Binding-site contacts:
Ligand atom C3 contacts residue ASN27 of chain 1.C at 3.8 Å.
Ligand atom C8 contacts residue ASN27 of chain 1.C at 3.0 Å.
Ligand atom O6 contacts residue ASN27 of chain 1.C at 4.1 Å.
Ligand atom O5 contacts residue ASN27 of chain 1.C at 2.5 Å (h-bond).
Ligand atom C7 contacts residue ASN27 of chain 1.C at 3.2 Å.
Ligand atom C1 contacts residue ASN27 of chain 1.C at 1.5 Å.
Ligand atom O7 contacts residue ASN27 of chain 1.C at 4.3 Å.
Ligand atom C5 contacts residue ASN27 of chain 1.C at 3.8 Å.
Ligand atom C4 contacts residue ASN27 of chain 1.C at 4.3 Å.
Ligand atom N2 contacts residue ASN27 of chain 1.C at 2.8 Å (h-bond).
Ligand atom C2 contacts residue ASN27 of chain 1.C at 2.5 Å.

Sequence of chain 1.C:
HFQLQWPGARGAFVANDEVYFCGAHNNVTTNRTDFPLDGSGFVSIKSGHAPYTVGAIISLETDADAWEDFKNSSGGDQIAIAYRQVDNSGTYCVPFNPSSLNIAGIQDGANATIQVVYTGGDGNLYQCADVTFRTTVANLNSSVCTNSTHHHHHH

The small molecule below binds the protein below.
Small molecule (SMILES): CC(=O)N[C@@H]1[C@@H](O)[C@H](O)[C@@H](CO)O[C@H]1O